Binding-site contacts:
Ligand atom CAH contacts residue ASN286 of chain 1.A at 4.1 Å.
Ligand atom CBB contacts residue ALA315 of chain 1.A at 3.7 Å (hydrophobic).
Ligand atom OAE contacts residue SER61 of chain 1.A at 2.6 Å (h-bond).
Ligand atom CAU contacts residue GLY317 of chain 1.A at 3.9 Å.
Ligand atom N1 contacts residue ALA315 of chain 1.A at 3.8 Å.
Ligand atom CAI contacts residue GLN117 of chain 1.A at 3.4 Å.
Ligand atom CAV contacts residue LEU116 of chain 1.A at 3.8 Å (hydrophobic).
Ligand atom CAU contacts residue THR316 of chain 1.A at 3.9 Å.
Ligand atom OAF contacts residue SER209 of chain 1.A at 3.9 Å.
Ligand atom CAM contacts residue GLN117 of chain 1.A at 3.5 Å.
Ligand atom CAX contacts residue ALA315 of chain 1.A at 3.7 Å (hydrophobic).
Ligand atom OAF contacts residue VAL208 of chain 1.A at 3.7 Å.
Ligand atom CAT contacts residue VAL208 of chain 1.A at 4.0 Å (hydrophobic).
Ligand atom CAQ contacts residue SER61 of chain 1.A at 3.5 Å.
Ligand atom CBA contacts residue ALA315 of chain 1.A at 3.7 Å (hydrophobic).
Ligand atom OAE contacts residue DMS1 of chain 1.H at 3.5 Å (h-bond).
Ligand atom CAK contacts residue TYR218 of chain 1.A at 3.7 Å (hydrophobic).
Ligand atom OAE contacts residue ALA315 of chain 1.A at 2.8 Å (h-bond).
Ligand atom CAT contacts residue GLY317 of chain 1.A at 3.7 Å.
Ligand atom OAC contacts residue SER61 of chain 1.A at 3.6 Å.
Ligand atom CAP contacts residue GLY317 of chain 1.A at 3.5 Å.
Ligand atom CAP contacts residue THR316 of chain 1.A at 3.5 Å.
Ligand atom CAR contacts residue LEU116 of chain 1.A at 3.9 Å (hydrophobic).
Ligand atom OAC contacts residue ASN149 of chain 1.A at 2.9 Å (h-bond).
Ligand atom OAA contacts residue DMS1 of chain 1.H at 3.3 Å.
Ligand atom CAO contacts residue TYR218 of chain 1.A at 3.5 Å (hydrophobic).
Ligand atom CAS contacts residue SER61 of chain 1.A at 3.4 Å.
Ligand atom CAW contacts residue ASN149 of chain 1.A at 3.9 Å.
Ligand atom CAS contacts residue DMS1 of chain 1.H at 3.3 Å.
Ligand atom CBC contacts residue DMS1 of chain 1.H at 4.0 Å.
Ligand atom CBB contacts residue THR316 of chain 1.A at 3.9 Å.
Ligand atom CAN contacts residue LEU290 of chain 1.A at 4.0 Å (hydrophobic).
Ligand atom OAB contacts residue THR316 of chain 1.A at 3.7 Å.
Ligand atom OAB contacts residue GLY317 of chain 1.A at 2.7 Å (h-bond).
Ligand atom CAJ contacts residue GLN117 of chain 1.A at 4.0 Å.
Ligand atom OAE contacts residue GLY314 of chain 1.A at 3.5 Å.
Ligand atom CAQ contacts residue DMS1 of chain 1.H at 3.2 Å.
Ligand atom OAA contacts residue ALA315 of chain 1.A at 3.5 Å.
Ligand atom CAS contacts residue ALA315 of chain 1.A at 3.4 Å (hydrophobic).
Ligand atom CAW contacts residue ALA315 of chain 1.A at 3.8 Å (hydrophobic).

Sequence of chain 1.A:
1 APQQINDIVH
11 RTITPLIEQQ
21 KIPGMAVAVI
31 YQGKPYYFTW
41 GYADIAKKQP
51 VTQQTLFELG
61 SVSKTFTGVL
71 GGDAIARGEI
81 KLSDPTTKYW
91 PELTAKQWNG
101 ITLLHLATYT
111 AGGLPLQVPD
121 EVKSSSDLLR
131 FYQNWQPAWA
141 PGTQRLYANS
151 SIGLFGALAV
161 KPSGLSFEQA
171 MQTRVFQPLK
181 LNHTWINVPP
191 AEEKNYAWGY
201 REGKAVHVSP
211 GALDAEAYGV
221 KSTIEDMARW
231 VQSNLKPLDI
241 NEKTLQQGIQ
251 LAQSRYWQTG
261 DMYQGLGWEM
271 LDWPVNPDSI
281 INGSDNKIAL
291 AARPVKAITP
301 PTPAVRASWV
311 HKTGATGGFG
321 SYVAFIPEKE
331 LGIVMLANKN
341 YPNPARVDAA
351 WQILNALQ

This small molecule binds to this protein.
Small molecule (SMILES): O=C(O)C[C@@H](Cc1cccc2ccccc12)N1C(=O)c2ccc(C(=O)O)cc2C1=O